A small-molecule ligand and the protein it binds are described below.
Small molecule (SMILES): COc1ccc2cc3[n+](cc2c1OC)CCc1cc2c(cc1-3)OCO2

Binding-site contacts:
Ligand atom C12 contacts residue TYR233 of chain 1.A at 3.6 Å (hydrophobic).
Ligand atom C6 contacts residue TYR233 of chain 1.A at 3.8 Å (hydrophobic).
Ligand atom C5 contacts residue BER1 of chain 1.D at 3.7 Å.
Ligand atom C18 contacts residue TYR233 of chain 1.A at 4.0 Å (hydrophobic).
Ligand atom C5 contacts residue TYR233 of chain 1.A at 3.8 Å (hydrophobic).
Ligand atom N1 contacts residue TYR233 of chain 1.A at 3.7 Å.
Ligand atom O1 contacts residue BER1 of chain 1.D at 3.2 Å.
Ligand atom C2 contacts residue TYR233 of chain 1.A at 3.2 Å (hydrophobic).
Ligand atom O2 contacts residue BER1 of chain 1.D at 3.4 Å.
Ligand atom C17 contacts residue BER1 of chain 1.D at 3.4 Å.
Ligand atom C4 contacts residue BER1 of chain 1.D at 4.2 Å.
Ligand atom C4 contacts residue TYR233 of chain 1.A at 3.2 Å (hydrophobic).
Ligand atom C2 contacts residue BER1 of chain 1.D at 4.1 Å.
Ligand atom C3 contacts residue TYR233 of chain 1.A at 3.4 Å (hydrophobic).
Ligand atom C8 contacts residue TYR233 of chain 1.A at 3.6 Å (hydrophobic).
Ligand atom C14 contacts residue TYR233 of chain 1.A at 4.3 Å (hydrophobic).
Ligand atom C9 contacts residue BER1 of chain 1.D at 3.6 Å.
Ligand atom C13 contacts residue TYR233 of chain 1.A at 3.6 Å (hydrophobic).
Ligand atom C10 contacts residue TYR233 of chain 1.A at 3.5 Å (hydrophobic).
Ligand atom C9 contacts residue TYR233 of chain 1.A at 3.8 Å (hydrophobic).
Ligand atom C11 contacts residue BER1 of chain 1.D at 3.3 Å.
Ligand atom C1 contacts residue TYR233 of chain 1.A at 3.4 Å (hydrophobic).
Ligand atom C15 contacts residue TYR233 of chain 1.A at 4.1 Å (hydrophobic).
Ligand atom C16 contacts residue TYR233 of chain 1.A at 3.7 Å (hydrophobic).
Ligand atom C7 contacts residue TYR233 of chain 1.A at 4.3 Å (hydrophobic).
Ligand atom C11 contacts residue TYR233 of chain 1.A at 4.3 Å (hydrophobic).
Ligand atom C14 contacts residue BER1 of chain 1.D at 3.4 Å.

Sequence of chain 1.A:
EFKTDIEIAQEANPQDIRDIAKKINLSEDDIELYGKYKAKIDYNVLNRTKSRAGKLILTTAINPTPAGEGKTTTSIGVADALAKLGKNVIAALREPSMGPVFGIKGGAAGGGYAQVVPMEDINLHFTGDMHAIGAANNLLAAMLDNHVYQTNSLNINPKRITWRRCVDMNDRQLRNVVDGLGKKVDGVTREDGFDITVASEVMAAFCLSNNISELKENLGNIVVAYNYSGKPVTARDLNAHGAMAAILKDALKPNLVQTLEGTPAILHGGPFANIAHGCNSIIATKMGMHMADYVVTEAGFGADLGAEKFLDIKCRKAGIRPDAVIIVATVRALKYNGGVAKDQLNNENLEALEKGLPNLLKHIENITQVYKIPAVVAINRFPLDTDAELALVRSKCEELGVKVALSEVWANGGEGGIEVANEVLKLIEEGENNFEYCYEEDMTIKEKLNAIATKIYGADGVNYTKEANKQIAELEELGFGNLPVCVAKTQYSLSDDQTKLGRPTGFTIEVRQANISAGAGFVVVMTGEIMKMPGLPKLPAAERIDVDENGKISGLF